Sequence of chain 1.F:
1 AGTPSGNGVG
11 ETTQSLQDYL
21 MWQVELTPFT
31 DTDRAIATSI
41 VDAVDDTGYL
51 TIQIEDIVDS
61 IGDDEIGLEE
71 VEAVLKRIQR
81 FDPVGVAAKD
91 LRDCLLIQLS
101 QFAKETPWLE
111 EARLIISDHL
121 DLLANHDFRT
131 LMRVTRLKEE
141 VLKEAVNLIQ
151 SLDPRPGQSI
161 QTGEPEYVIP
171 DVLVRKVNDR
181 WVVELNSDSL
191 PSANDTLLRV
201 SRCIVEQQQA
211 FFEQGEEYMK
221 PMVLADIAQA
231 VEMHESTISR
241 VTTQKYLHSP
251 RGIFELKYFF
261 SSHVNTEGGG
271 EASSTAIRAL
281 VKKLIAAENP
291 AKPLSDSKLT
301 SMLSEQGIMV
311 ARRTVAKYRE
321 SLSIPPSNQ

Binding-site contacts:
Ligand atom O2' contacts residue GLN510 of chain 1.C at 4.0 Å.
Ligand atom O2' contacts residue GLN513 of chain 1.C at 3.2 Å.
Ligand atom OP1 contacts residue LYS1073 of chain 1.C at 3.1 Å.
Ligand atom C4' contacts residue GLN510 of chain 1.C at 3.7 Å.
Ligand atom O4' contacts residue HIS1237 of chain 1.C at 4.0 Å.
Ligand atom C5' contacts residue ARG319 of chain 1.D at 3.5 Å.
Ligand atom P contacts residue GLN688 of chain 1.C at 4.0 Å.
Ligand atom O2' contacts residue HIS1237 of chain 1.C at 3.4 Å.
Ligand atom C3' contacts residue MG1 of chain 1.J at 3.3 Å.
Ligand atom OP1 contacts residue ARG687 of chain 1.C at 3.5 Å (salt-bridge).
Ligand atom OP2 contacts residue ARG540 of chain 1.C at 3.2 Å (salt-bridge).
Ligand atom C5' contacts residue GLY10 of chain 1.F at 3.9 Å.
Ligand atom O3' contacts residue GLN688 of chain 1.C at 3.2 Å (h-bond).
Ligand atom O3' contacts residue MG1 of chain 1.J at 1.9 Å.
Ligand atom C3' contacts residue ASP459 of chain 1.D at 3.9 Å.
Ligand atom O3' contacts residue LYS1065 of chain 1.C at 3.7 Å.
Ligand atom C2' contacts residue ASP461 of chain 1.D at 3.7 Å.
Ligand atom O3' contacts residue ASP457 of chain 1.D at 3.7 Å.
Ligand atom O2' contacts residue ARG319 of chain 1.D at 2.8 Å (salt-bridge).
Ligand atom C4' contacts residue ASP459 of chain 1.D at 3.6 Å.
Ligand atom OP2 contacts residue ASN568 of chain 1.C at 3.6 Å (h-bond).
Ligand atom C4' contacts residue ASP461 of chain 1.D at 3.4 Å.
Ligand atom OP2 contacts residue ARG540 of chain 1.C at 3.2 Å (salt-bridge).
Ligand atom O2' contacts residue ASP461 of chain 1.D at 2.7 Å (salt-bridge).
Ligand atom OP1 contacts residue GLN688 of chain 1.C at 3.5 Å (h-bond).
Ligand atom C5' contacts residue ASP459 of chain 1.D at 3.4 Å.
Ligand atom C3' contacts residue ASP461 of chain 1.D at 3.5 Å.
Ligand atom O5' contacts residue GLY10 of chain 1.F at 3.9 Å.
Ligand atom C5' contacts residue GLN510 of chain 1.C at 3.6 Å.
Ligand atom OP2 contacts residue PRO248 of chain 1.D at 2.9 Å (h-bond).
Ligand atom C2' contacts residue ARG422 of chain 1.D at 3.3 Å.
Ligand atom C4' contacts residue MG1 of chain 1.J at 3.8 Å.
Ligand atom C4' contacts residue ARG319 of chain 1.D at 3.8 Å.
Ligand atom O3' contacts residue ASP461 of chain 1.D at 3.0 Å (salt-bridge).
Ligand atom O3' contacts residue ASP459 of chain 1.D at 3.2 Å (salt-bridge).
Ligand atom OP2 contacts residue PRO564 of chain 1.C at 3.9 Å.
Ligand atom O2' contacts residue ARG422 of chain 1.D at 2.4 Å (salt-bridge).
Ligand atom OP1 contacts residue PRO564 of chain 1.C at 3.7 Å.
Ligand atom OP1 contacts residue GLU565 of chain 1.C at 3.5 Å (salt-bridge).
Ligand atom OP1 contacts residue ILE572 of chain 1.C at 3.9 Å.

Sequence of chain 1.C:
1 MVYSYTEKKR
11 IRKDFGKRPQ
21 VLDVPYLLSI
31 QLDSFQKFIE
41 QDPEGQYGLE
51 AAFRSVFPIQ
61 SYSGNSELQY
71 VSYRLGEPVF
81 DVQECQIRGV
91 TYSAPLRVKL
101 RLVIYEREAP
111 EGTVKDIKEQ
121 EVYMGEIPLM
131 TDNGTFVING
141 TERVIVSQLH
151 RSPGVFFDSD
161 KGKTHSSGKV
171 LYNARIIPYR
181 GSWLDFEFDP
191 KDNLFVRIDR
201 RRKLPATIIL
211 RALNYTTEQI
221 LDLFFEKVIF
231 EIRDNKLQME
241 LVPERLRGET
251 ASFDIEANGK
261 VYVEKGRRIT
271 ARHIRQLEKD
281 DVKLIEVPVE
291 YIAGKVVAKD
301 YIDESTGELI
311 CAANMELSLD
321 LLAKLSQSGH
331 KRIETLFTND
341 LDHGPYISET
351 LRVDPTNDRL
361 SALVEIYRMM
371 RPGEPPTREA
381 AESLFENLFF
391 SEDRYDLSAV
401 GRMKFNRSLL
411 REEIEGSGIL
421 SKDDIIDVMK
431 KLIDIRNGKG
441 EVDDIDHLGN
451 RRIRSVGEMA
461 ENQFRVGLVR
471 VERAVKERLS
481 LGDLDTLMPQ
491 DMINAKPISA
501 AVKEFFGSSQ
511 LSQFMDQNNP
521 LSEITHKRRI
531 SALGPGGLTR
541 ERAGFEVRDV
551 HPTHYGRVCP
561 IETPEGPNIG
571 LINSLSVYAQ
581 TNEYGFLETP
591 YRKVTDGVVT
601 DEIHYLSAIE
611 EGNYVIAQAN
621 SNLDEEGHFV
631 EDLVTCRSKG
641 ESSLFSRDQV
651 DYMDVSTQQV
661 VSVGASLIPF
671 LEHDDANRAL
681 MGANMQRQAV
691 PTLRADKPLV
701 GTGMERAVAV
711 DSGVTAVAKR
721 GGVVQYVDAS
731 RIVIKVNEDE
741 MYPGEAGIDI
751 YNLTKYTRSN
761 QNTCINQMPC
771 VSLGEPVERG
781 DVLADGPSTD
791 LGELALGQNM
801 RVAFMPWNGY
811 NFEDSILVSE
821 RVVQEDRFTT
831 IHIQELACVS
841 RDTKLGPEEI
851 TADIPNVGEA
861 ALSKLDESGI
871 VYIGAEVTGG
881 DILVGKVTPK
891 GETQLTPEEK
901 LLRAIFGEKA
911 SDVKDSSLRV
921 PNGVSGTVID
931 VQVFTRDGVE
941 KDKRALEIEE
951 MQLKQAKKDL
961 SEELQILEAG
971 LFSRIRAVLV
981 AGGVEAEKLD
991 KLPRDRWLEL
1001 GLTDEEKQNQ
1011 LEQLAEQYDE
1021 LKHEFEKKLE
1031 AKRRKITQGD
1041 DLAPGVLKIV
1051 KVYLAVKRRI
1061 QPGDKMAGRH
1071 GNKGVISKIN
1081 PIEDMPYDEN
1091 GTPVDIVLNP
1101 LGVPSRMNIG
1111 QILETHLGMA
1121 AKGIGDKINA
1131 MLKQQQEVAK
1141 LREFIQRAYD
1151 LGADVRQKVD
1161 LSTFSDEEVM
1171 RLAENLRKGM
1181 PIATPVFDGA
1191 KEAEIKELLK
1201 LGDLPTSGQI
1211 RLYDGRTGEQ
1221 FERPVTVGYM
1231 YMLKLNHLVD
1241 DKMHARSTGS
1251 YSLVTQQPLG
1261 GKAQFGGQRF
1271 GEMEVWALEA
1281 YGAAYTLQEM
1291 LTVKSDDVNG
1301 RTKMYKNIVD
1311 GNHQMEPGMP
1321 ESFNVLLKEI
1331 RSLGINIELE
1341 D

Sequence of chain 1.D:
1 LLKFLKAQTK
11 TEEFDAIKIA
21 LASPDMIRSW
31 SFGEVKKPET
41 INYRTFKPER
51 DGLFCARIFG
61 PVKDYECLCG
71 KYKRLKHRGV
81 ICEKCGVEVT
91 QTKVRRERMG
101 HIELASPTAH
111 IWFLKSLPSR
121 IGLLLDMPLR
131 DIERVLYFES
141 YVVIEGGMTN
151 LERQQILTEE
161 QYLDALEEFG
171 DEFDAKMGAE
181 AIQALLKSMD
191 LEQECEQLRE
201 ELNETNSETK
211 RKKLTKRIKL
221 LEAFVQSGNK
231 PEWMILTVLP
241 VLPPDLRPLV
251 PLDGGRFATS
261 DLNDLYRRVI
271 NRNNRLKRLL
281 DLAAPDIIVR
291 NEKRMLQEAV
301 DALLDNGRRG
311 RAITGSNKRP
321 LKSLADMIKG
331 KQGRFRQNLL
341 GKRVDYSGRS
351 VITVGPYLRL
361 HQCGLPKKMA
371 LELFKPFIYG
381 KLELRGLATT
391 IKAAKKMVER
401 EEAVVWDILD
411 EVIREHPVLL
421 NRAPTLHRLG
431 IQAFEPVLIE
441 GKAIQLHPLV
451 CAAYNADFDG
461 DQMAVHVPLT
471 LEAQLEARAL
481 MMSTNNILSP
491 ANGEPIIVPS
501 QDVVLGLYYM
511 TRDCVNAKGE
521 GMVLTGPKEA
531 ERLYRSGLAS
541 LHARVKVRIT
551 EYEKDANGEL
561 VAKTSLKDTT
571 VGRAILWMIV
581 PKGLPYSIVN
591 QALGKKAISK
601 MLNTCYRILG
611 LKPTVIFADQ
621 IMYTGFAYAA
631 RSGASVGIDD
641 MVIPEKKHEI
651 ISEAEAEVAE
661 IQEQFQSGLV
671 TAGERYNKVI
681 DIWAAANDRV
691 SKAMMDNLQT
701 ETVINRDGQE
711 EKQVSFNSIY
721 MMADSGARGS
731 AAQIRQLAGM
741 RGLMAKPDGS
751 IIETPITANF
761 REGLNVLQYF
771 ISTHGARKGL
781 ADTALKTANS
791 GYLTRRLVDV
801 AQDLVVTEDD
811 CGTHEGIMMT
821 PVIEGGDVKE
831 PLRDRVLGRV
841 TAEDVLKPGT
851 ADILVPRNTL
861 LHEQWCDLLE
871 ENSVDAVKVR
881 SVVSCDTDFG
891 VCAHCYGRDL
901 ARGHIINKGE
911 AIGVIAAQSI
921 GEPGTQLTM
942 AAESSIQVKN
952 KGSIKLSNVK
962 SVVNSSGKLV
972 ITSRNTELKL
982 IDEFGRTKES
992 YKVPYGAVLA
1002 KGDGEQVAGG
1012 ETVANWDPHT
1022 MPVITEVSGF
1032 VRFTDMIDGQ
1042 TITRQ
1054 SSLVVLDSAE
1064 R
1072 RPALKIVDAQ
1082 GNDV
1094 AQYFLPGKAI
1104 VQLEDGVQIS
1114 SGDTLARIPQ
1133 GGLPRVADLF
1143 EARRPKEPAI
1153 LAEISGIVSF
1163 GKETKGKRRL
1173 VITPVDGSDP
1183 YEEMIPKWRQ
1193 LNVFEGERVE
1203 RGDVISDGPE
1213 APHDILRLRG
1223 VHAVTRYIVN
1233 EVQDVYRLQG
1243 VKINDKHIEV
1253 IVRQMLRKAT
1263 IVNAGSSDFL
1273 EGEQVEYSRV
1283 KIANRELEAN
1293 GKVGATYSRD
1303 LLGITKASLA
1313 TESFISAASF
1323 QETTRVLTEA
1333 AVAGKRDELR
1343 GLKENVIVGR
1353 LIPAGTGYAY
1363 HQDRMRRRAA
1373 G

The protein below binds the small molecule below.
Small molecule (SMILES): Nc1ccn([C@@H]2O[C@H](CO[P](=O)(O)O[C@H]3[C@@H](O)[C@H](n4ccc(=O)[nH]c4=O)O[C@@H]3CO[P](=O)(O)O[C@H]3[C@@H](O)[C@H](n4cnc5c(N)ncnc54)O[C@@H]3CO[P](=O)(O)O[C@H]3[C@@H](O)[C@H](n4cnc5c(=O)nc(N)[nH]c54)O[C@@H]3CO[P](=O)(O)O[C@H]3[C@@H](O)[C@H](n4ccc(N)nc4=O)O[C@@H]3CO[P](=O)(O)O[C@H]3[C@@H](O)[C@H](n4cnc5c(=O)nc(N)[nH]c54)O[C@@H]3CO[P](=O)(O)O[C@H]3[C@@H](O)[C@H](n4ccc(N)nc4=O)O[C@@H]3CO[P](=O)(O)O[C@H]3[C@@H](O)[C@H](n4ccc(N)nc4=O)O[C@@H]3CO[P](=O)(O)O[C@H]3[C@@H](O)[C@H](n4cnc5c(=O)nc(N)[nH]c54)O[C@@H]3COP(=O)=O)[C@@H](O)[C@H]2O)c(=O)n1